Binding-site contacts:
Ligand atom O6 contacts residue MET153 of chain 1.C at 4.0 Å.
Ligand atom C6 contacts residue TRP152 of chain 1.C at 4.0 Å (hydrophobic).
Ligand atom C8 contacts residue ALA123 of chain 1.C at 3.8 Å (hydrophobic).
Ligand atom O6 contacts residue TRP152 of chain 1.C at 3.0 Å (h-bond).
Ligand atom C1 contacts residue ASN125 of chain 1.C at 4.4 Å.
Ligand atom N2 contacts residue THR124 of chain 1.C at 3.2 Å (h-bond).
Ligand atom C8 contacts residue VAL169 of chain 1.C at 4.4 Å (hydrophobic).
Ligand atom C8 contacts residue ASN122 of chain 1.C at 4.5 Å.
Ligand atom O6 contacts residue VAL127 of chain 1.C at 3.9 Å.
Ligand atom C5 contacts residue ASN122 of chain 1.C at 3.8 Å.
Ligand atom O5 contacts residue TRP152 of chain 1.C at 3.2 Å (h-bond).
Ligand atom C5 contacts residue TRP152 of chain 1.C at 4.0 Å (hydrophobic).
Ligand atom C2 contacts residue ASN122 of chain 1.C at 2.5 Å.
Ligand atom C2 contacts residue THR124 of chain 1.C at 3.9 Å.
Ligand atom N2 contacts residue ASN122 of chain 1.C at 3.0 Å (h-bond).
Ligand atom O5 contacts residue ASN122 of chain 1.C at 2.4 Å (h-bond).
Ligand atom C3 contacts residue THR124 of chain 1.C at 3.9 Å.
Ligand atom C1 contacts residue ASN122 of chain 1.C at 1.5 Å.
Ligand atom C7 contacts residue THR124 of chain 1.C at 4.2 Å.
Ligand atom C1 contacts residue TRP152 of chain 1.C at 3.9 Å (hydrophobic).
Ligand atom C7 contacts residue ASN122 of chain 1.C at 3.5 Å.
Ligand atom C4 contacts residue ASN122 of chain 1.C at 4.3 Å.
Ligand atom C3 contacts residue ASN122 of chain 1.C at 3.9 Å.
Ligand atom O7 contacts residue ASN122 of chain 1.C at 3.7 Å.
Ligand atom C1 contacts residue THR124 of chain 1.C at 3.9 Å.
Ligand atom C5 contacts residue VAL127 of chain 1.C at 4.4 Å (hydrophobic).
Ligand atom C8 contacts residue THR124 of chain 1.C at 4.2 Å.
Ligand atom C6 contacts residue VAL127 of chain 1.C at 3.6 Å (hydrophobic).
Ligand atom C2 contacts residue TRP152 of chain 1.C at 4.3 Å (hydrophobic).
Ligand atom C4 contacts residue TRP152 of chain 1.C at 4.3 Å (hydrophobic).
Ligand atom O5 contacts residue VAL127 of chain 1.C at 4.2 Å.

Sequence of chain 1.C:
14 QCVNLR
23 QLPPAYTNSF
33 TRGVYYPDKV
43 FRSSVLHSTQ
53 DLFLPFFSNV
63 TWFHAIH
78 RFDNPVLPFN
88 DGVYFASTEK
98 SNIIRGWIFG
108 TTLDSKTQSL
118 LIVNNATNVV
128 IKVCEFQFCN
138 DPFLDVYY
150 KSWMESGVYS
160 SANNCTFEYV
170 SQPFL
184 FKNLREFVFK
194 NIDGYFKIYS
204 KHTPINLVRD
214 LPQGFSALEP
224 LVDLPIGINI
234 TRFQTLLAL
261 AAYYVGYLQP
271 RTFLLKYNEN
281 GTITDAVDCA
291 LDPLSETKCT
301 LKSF

The small molecule below binds the protein below.
Small molecule (SMILES): CC(=O)N[C@H]1[C@H](O[C@H]2[C@H](O)[C@@H](NC(C)=O)CO[C@@H]2CO)O[C@H](CO)[C@@H](O)[C@@H]1O